Sequence of chain 1.B:
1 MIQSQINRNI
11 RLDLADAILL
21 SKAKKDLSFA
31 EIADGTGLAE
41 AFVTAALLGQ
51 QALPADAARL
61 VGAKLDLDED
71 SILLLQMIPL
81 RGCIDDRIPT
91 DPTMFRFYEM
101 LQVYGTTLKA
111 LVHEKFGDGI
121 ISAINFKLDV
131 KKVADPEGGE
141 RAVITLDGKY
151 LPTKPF

Sequence of chain 1.G:
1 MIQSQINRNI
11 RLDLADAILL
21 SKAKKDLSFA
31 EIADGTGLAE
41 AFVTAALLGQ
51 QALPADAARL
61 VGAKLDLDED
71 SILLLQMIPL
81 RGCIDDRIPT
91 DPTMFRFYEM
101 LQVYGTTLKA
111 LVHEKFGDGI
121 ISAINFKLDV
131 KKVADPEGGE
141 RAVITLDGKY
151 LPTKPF

Sequence of chain 1.F:
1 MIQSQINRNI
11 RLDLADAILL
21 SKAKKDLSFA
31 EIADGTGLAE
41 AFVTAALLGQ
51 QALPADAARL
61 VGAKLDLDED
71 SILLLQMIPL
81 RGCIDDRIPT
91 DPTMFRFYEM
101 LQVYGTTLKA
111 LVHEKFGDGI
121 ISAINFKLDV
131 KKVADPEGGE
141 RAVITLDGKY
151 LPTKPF

Binding-site contacts:
Ligand atom C2 contacts residue ILE120 of chain 1.F at 3.2 Å (hydrophobic).
Ligand atom C1 contacts residue ARG96 of chain 1.G at 3.7 Å.
Ligand atom C1 contacts residue ARG96 of chain 1.B at 3.9 Å.
Ligand atom C1 contacts residue SER122 of chain 1.E at 3.6 Å.
Ligand atom C2 contacts residue SER122 of chain 1.F at 3.4 Å.
Ligand atom O3 contacts residue ILE124 of chain 1.E at 4.0 Å.
Ligand atom O2 contacts residue ILE120 of chain 1.F at 3.3 Å.
Ligand atom O2 contacts residue ILE120 of chain 1.E at 4.0 Å.
Ligand atom O2 contacts residue ALA123 of chain 1.F at 3.8 Å.
Ligand atom C2 contacts residue ARG96 of chain 1.B at 3.7 Å.
Ligand atom O3 contacts residue LEU151 of chain 1.E at 3.6 Å.
Ligand atom O4 contacts residue LEU151 of chain 1.E at 3.1 Å.
Ligand atom C1 contacts residue ILE120 of chain 1.E at 3.3 Å (hydrophobic).
Ligand atom O3 contacts residue LEU151 of chain 1.F at 3.3 Å.
Ligand atom O4 contacts residue ILE120 of chain 1.E at 3.9 Å.
Ligand atom C2 contacts residue ARG96 of chain 1.G at 3.9 Å.
Ligand atom O2 contacts residue ILE124 of chain 1.F at 4.2 Å.
Ligand atom O4 contacts residue LEU151 of chain 1.F at 3.1 Å.
Ligand atom O3 contacts residue ILE120 of chain 1.F at 3.8 Å.
Ligand atom C2 contacts residue LEU151 of chain 1.E at 4.0 Å (hydrophobic).
Ligand atom O1 contacts residue ALA123 of chain 1.E at 3.8 Å.
Ligand atom O4 contacts residue ILE120 of chain 1.F at 3.7 Å.
Ligand atom O3 contacts residue SER122 of chain 1.E at 2.6 Å (h-bond).
Ligand atom O1 contacts residue ILE124 of chain 1.E at 4.1 Å.
Ligand atom O1 contacts residue ARG96 of chain 1.B at 3.0 Å (salt-bridge).
Ligand atom O4 contacts residue ILE124 of chain 1.F at 4.1 Å.
Ligand atom O1 contacts residue SER122 of chain 1.E at 3.7 Å.
Ligand atom O2 contacts residue ARG96 of chain 1.B at 2.8 Å (salt-bridge).
Ligand atom C2 contacts residue ILE120 of chain 1.E at 3.5 Å (hydrophobic).
Ligand atom O2 contacts residue SER122 of chain 1.F at 3.6 Å.
Ligand atom O3 contacts residue ILE120 of chain 1.E at 3.7 Å.
Ligand atom C1 contacts residue ILE120 of chain 1.F at 3.4 Å (hydrophobic).
Ligand atom O2 contacts residue ARG96 of chain 1.G at 3.0 Å (salt-bridge).
Ligand atom O1 contacts residue ILE120 of chain 1.F at 3.9 Å.
Ligand atom C2 contacts residue LEU151 of chain 1.F at 3.8 Å (hydrophobic).
Ligand atom O4 contacts residue SER122 of chain 1.F at 2.4 Å (h-bond).
Ligand atom C1 contacts residue LEU151 of chain 1.E at 4.1 Å (hydrophobic).
Ligand atom O1 contacts residue ARG96 of chain 1.G at 2.9 Å (salt-bridge).
Ligand atom O1 contacts residue ILE120 of chain 1.E at 3.4 Å.
Ligand atom C1 contacts residue LEU151 of chain 1.F at 3.9 Å (hydrophobic).

The protein below binds the small molecule below.
Small molecule (SMILES): O=C([O-])C(=O)[O-]

Sequence of chain 1.E:
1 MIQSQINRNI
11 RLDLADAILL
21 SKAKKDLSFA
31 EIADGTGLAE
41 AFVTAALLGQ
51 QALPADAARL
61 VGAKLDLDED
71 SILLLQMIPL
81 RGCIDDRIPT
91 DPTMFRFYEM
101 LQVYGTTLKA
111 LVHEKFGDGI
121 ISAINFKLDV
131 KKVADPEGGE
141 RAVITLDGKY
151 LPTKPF